This protein binds this small molecule.
Small molecule (SMILES): O=C(O)c1c(CN2C(=O)Cc3ccccc32)ccc2c1OCO2

Binding-site contacts:
Ligand atom C12 contacts residue ALA99 of chain 1.A at 3.7 Å (hydrophobic).
Ligand atom C21 contacts residue LYS144 of chain 1.B at 3.8 Å.
Ligand atom C14 contacts residue LEU73 of chain 1.A at 3.5 Å (hydrophobic).
Ligand atom O3 contacts residue ALA140 of chain 1.B at 3.7 Å.
Ligand atom O20 contacts residue TYR70 of chain 1.A at 3.4 Å.
Ligand atom C13 contacts residue ALA100 of chain 1.A at 4.0 Å (hydrophobic).
Ligand atom C10 contacts residue ALA99 of chain 1.A at 3.6 Å (hydrophobic).
Ligand atom C2 contacts residue ALA140 of chain 1.B at 3.9 Å (hydrophobic).
Ligand atom C5 contacts residue THR145 of chain 1.B at 3.9 Å.
Ligand atom C4 contacts residue THR145 of chain 1.B at 3.4 Å.
Ligand atom O20 contacts residue GLN66 of chain 1.A at 3.4 Å.
Ligand atom C23 contacts residue GLN66 of chain 1.A at 3.6 Å.
Ligand atom O1 contacts residue ALA140 of chain 1.B at 3.7 Å.
Ligand atom C4 contacts residue GLN66 of chain 1.A at 3.8 Å.
Ligand atom C23 contacts residue THR145 of chain 1.B at 3.1 Å.
Ligand atom C17 contacts residue GLN66 of chain 1.A at 4.0 Å.
Ligand atom C15 contacts residue LEU73 of chain 1.A at 3.9 Å (hydrophobic).
Ligand atom O22 contacts residue HIS142 of chain 1.B at 3.2 Å (h-bond).
Ligand atom O3 contacts residue THR145 of chain 1.B at 2.7 Å (h-bond).
Ligand atom C8 contacts residue THR96 of chain 1.A at 4.0 Å.
Ligand atom C18 contacts residue GLN66 of chain 1.A at 3.3 Å.
Ligand atom C15 contacts residue THR145 of chain 1.B at 3.7 Å.
Ligand atom O1 contacts residue GLU141 of chain 1.B at 2.8 Å (salt-bridge).
Ligand atom C21 contacts residue THR145 of chain 1.B at 3.4 Å.
Ligand atom C14 contacts residue MET149 of chain 1.B at 3.7 Å (hydrophobic).
Ligand atom C12 contacts residue ALA100 of chain 1.A at 3.6 Å (hydrophobic).
Ligand atom O22 contacts residue THR145 of chain 1.B at 2.9 Å (h-bond).
Ligand atom C2 contacts residue THR145 of chain 1.B at 3.4 Å.
Ligand atom C10 contacts residue THR96 of chain 1.A at 4.0 Å.
Ligand atom O22 contacts residue GLN66 of chain 1.A at 3.9 Å.
Ligand atom C19 contacts residue THR145 of chain 1.B at 3.9 Å.
Ligand atom O3 contacts residue GLU141 of chain 1.B at 3.3 Å (salt-bridge).
Ligand atom C19 contacts residue GLN66 of chain 1.A at 3.3 Å.
Ligand atom C2 contacts residue HIS142 of chain 1.B at 3.8 Å.
Ligand atom O3 contacts residue HIS142 of chain 1.B at 2.9 Å (h-bond).
Ligand atom C21 contacts residue TYR70 of chain 1.A at 4.0 Å (hydrophobic).
Ligand atom C2 contacts residue GLU141 of chain 1.B at 3.4 Å.
Ligand atom C13 contacts residue TRP103 of chain 1.A at 3.6 Å (hydrophobic).
Ligand atom C15 contacts residue GLN139 of chain 1.B at 4.0 Å.
Ligand atom O9 contacts residue THR96 of chain 1.A at 3.6 Å.

Sequence of chain 1.A:
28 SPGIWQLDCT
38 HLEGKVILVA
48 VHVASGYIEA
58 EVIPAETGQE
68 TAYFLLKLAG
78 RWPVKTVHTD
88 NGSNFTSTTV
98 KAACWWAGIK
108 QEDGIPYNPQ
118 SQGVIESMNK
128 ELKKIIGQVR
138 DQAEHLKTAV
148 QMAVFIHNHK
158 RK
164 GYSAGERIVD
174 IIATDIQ

Sequence of chain 1.B:
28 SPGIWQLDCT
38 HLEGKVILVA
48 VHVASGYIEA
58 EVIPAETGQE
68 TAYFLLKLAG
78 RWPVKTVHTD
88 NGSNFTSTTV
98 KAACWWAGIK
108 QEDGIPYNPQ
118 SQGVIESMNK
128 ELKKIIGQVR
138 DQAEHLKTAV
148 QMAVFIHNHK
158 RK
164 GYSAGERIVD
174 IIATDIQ